Binding-site contacts:
Ligand atom O2 contacts residue ASP273 of chain 1.C at 2.6 Å (salt-bridge).
Ligand atom C2 contacts residue TRP166 of chain 1.C at 3.5 Å (hydrophobic).
Ligand atom C10 contacts residue TYR326 of chain 1.C at 3.6 Å (hydrophobic).
Ligand atom O3 contacts residue PHE179 of chain 1.C at 4.2 Å.
Ligand atom C3 contacts residue MET323 of chain 1.C at 4.1 Å (hydrophobic).
Ligand atom C5 contacts residue ASP273 of chain 1.C at 3.6 Å.
Ligand atom C8 contacts residue LEU322 of chain 1.C at 3.9 Å (hydrophobic).
Ligand atom C2 contacts residue PHE179 of chain 1.C at 4.2 Å (hydrophobic).
Ligand atom O2 contacts residue TRP269 of chain 1.C at 3.3 Å (h-bond).
Ligand atom C4 contacts residue MET323 of chain 1.C at 3.8 Å (hydrophobic).
Ligand atom O1 contacts residue PHE130 of chain 1.C at 3.9 Å.
Ligand atom C2 contacts residue ASN327 of chain 1.C at 3.3 Å.
Ligand atom O2 contacts residue HIS272 of chain 1.C at 2.9 Å (h-bond).
Ligand atom C1 contacts residue MET183 of chain 1.C at 3.6 Å (hydrophobic).
Ligand atom C7 contacts residue MET323 of chain 1.C at 3.9 Å (hydrophobic).
Ligand atom C1 contacts residue TRP269 of chain 1.C at 3.8 Å (hydrophobic).
Ligand atom C9 contacts residue TYR326 of chain 1.C at 3.7 Å (hydrophobic).
Ligand atom C6 contacts residue MET323 of chain 1.C at 3.6 Å (hydrophobic).
Ligand atom O3 contacts residue ASP273 of chain 1.C at 3.1 Å (salt-bridge).
Ligand atom O1 contacts residue LEU322 of chain 1.C at 3.5 Å.
Ligand atom C10 contacts residue LEU133 of chain 1.C at 4.2 Å (hydrophobic).
Ligand atom C10 contacts residue ALA134 of chain 1.C at 3.9 Å (hydrophobic).
Ligand atom O3 contacts residue TRP166 of chain 1.C at 3.5 Å.
Ligand atom C5 contacts residue ASN327 of chain 1.C at 4.2 Å.
Ligand atom O2 contacts residue SAH1 of chain 1.O at 3.6 Å (h-bond).
Ligand atom C2 contacts residue ILE165 of chain 1.C at 3.7 Å (hydrophobic).
Ligand atom O3 contacts residue ASN327 of chain 1.C at 3.4 Å (h-bond).
Ligand atom C1 contacts residue MET323 of chain 1.C at 4.1 Å (hydrophobic).
Ligand atom C4 contacts residue HIS272 of chain 1.C at 3.4 Å.
Ligand atom C7 contacts residue MET183 of chain 1.C at 4.1 Å (hydrophobic).
Ligand atom O3 contacts residue MET323 of chain 1.C at 4.0 Å.
Ligand atom C5 contacts residue PHE179 of chain 1.C at 4.0 Å (hydrophobic).
Ligand atom C6 contacts residue PHE179 of chain 1.C at 3.9 Å (hydrophobic).
Ligand atom C3 contacts residue HIS272 of chain 1.C at 3.5 Å.
Ligand atom O1 contacts residue ALA134 of chain 1.C at 3.3 Å.
Ligand atom C3 contacts residue MET183 of chain 1.C at 3.8 Å (hydrophobic).
Ligand atom C4 contacts residue ASP273 of chain 1.C at 3.4 Å.
Ligand atom C3 contacts residue TRP269 of chain 1.C at 3.5 Å (hydrophobic).
Ligand atom C10 contacts residue LEU322 of chain 1.C at 4.2 Å (hydrophobic).
Ligand atom C5 contacts residue MET323 of chain 1.C at 3.6 Å (hydrophobic).

Sequence of chain 1.C:
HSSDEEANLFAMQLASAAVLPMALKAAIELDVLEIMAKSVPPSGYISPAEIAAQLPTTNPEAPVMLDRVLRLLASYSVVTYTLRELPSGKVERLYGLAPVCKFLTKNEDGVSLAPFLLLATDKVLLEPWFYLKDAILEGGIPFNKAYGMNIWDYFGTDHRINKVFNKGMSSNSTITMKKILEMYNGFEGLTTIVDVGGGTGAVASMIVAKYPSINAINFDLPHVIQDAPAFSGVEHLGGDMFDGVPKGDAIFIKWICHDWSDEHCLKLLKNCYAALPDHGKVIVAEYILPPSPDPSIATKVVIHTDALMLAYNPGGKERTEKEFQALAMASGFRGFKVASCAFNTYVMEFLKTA

A protein and the small-molecule ligand that binds it are described below.
Small molecule (SMILES): COc1cc(/C=C/CO)ccc1O